Sequence of chain 5.C:
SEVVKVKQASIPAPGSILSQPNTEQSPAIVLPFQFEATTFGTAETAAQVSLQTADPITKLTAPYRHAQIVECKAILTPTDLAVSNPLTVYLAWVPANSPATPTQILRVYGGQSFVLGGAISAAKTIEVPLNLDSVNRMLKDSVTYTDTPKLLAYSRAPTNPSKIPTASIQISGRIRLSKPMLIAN

Binding-site contacts:
Ligand atom C4' contacts residue GLU74 of chain 5.C at 3.9 Å.
Ligand atom O3' contacts residue ASN134 of chain 5.C at 4.2 Å.
Ligand atom C2' contacts residue GLU74 of chain 5.C at 4.1 Å.
Ligand atom O2' contacts residue ASN134 of chain 5.C at 3.2 Å (h-bond).
Ligand atom O5' contacts residue LYS8 of chain 5.C at 4.5 Å.
Ligand atom OP1 contacts residue PRO132 of chain 5.C at 3.6 Å.
Ligand atom C2' contacts residue ASN134 of chain 5.C at 4.3 Å.
Ligand atom O2' contacts residue GLU74 of chain 5.C at 3.2 Å.
Ligand atom P contacts residue LYS10 of chain 5.C at 4.0 Å.
Ligand atom OP2 contacts residue LYS10 of chain 5.C at 2.9 Å.
Ligand atom P contacts residue LYS8 of chain 5.C at 3.0 Å.
Ligand atom OP1 contacts residue ASN134 of chain 5.C at 4.2 Å.
Ligand atom OP1 contacts residue LYS8 of chain 5.C at 2.6 Å (salt-bridge).
Ligand atom C1' contacts residue GLU74 of chain 5.C at 3.8 Å.
Ligand atom O2' contacts residue LEU135 of chain 5.C at 4.3 Å.
Ligand atom OP1 contacts residue LYS10 of chain 5.C at 4.3 Å.
Ligand atom O3' contacts residue LYS8 of chain 5.C at 3.8 Å.
Ligand atom OP2 contacts residue LYS8 of chain 5.C at 2.9 Å (salt-bridge).
Ligand atom O4' contacts residue GLU74 of chain 5.C at 3.7 Å.

The small molecule below binds the protein below.
Small molecule (SMILES): Nc1ccn([C@@H]2O[C@H](CO[P](=O)(O)O[C@H]3[C@@H](O)[C@H](n4ccc(N)nc4=O)O[C@@H]3CO[P](=O)(O)O[C@H]3[C@@H](O)[C@H](n4ccc(N)nc4=O)O[C@@H]3CO)[C@@H](O)[C@H]2O)c(=O)n1